Sequence of chain 52.A:
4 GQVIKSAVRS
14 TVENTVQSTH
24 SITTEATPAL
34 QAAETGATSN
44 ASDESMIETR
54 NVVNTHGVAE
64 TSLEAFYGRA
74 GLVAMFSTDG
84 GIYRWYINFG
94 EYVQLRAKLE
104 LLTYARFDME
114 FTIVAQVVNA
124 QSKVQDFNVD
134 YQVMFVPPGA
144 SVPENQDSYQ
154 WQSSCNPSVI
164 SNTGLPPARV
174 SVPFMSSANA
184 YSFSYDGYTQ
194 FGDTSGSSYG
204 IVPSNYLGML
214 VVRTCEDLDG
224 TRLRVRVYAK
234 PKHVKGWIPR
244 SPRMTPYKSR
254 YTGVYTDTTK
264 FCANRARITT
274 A

Binding-site contacts:
Ligand atom C contacts residue ARG229 of chain 52.A at 3.7 Å.
Ligand atom O contacts residue MET78 of chain 52.A at 3.9 Å.
Ligand atom CA contacts residue CYS1 of chain 52.P at 2.4 Å (hydrophobic).
Ligand atom C contacts residue CYS1 of chain 52.P at 3.7 Å (hydrophobic).
Ligand atom O contacts residue LEU75 of chain 52.A at 3.8 Å.
Ligand atom CA contacts residue LEU75 of chain 52.A at 3.7 Å (hydrophobic).
Ligand atom N contacts residue ASP150 of chain 51.A at 3.4 Å (salt-bridge).
Ligand atom OXT contacts residue ARG216 of chain 51.A at 3.0 Å (salt-bridge).
Ligand atom OXT contacts residue ASP150 of chain 51.A at 4.3 Å.
Ligand atom N contacts residue SER151 of chain 51.A at 3.5 Å (h-bond).
Ligand atom N contacts residue TYR152 of chain 51.A at 4.2 Å.
Ligand atom OXT contacts residue MET78 of chain 52.A at 3.5 Å (h-bond).
Ligand atom C contacts residue MET78 of chain 52.A at 3.6 Å (hydrophobic).
Ligand atom CA contacts residue GLN155 of chain 51.A at 4.3 Å.
Ligand atom N contacts residue CYS1 of chain 52.P at 1.3 Å.
Ligand atom C contacts residue ARG216 of chain 51.A at 3.6 Å.
Ligand atom N contacts residue MET78 of chain 52.A at 3.8 Å.
Ligand atom CA contacts residue TRP154 of chain 51.A at 4.3 Å (hydrophobic).
Ligand atom CA contacts residue SER151 of chain 51.A at 4.0 Å.
Ligand atom O contacts residue TRP154 of chain 51.A at 4.1 Å.
Ligand atom C contacts residue TRP154 of chain 51.A at 4.1 Å (hydrophobic).
Ligand atom O contacts residue ARG229 of chain 52.A at 2.9 Å (salt-bridge).
Ligand atom O contacts residue ARG216 of chain 51.A at 2.9 Å (salt-bridge).
Ligand atom CA contacts residue MET78 of chain 52.A at 4.0 Å (hydrophobic).
Ligand atom OXT contacts residue CYS1 of chain 52.P at 4.0 Å.
Ligand atom OXT contacts residue ARG229 of chain 52.A at 3.1 Å (salt-bridge).
Ligand atom C contacts residue LEU75 of chain 52.A at 4.2 Å (hydrophobic).

Sequence of chain 51.A:
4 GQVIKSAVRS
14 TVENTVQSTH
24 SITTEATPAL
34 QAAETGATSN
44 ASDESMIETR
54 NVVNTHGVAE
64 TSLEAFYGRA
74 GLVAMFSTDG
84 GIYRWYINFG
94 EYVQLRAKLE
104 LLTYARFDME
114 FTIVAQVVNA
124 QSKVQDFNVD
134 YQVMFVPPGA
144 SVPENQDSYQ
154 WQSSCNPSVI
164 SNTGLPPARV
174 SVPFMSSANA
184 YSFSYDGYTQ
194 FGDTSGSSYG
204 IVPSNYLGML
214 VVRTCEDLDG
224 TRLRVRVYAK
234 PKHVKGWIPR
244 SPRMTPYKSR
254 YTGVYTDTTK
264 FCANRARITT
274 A

A small-molecule ligand and the protein it binds are described below.
Small molecule (SMILES): NCC(=O)O